A protein and the small-molecule ligand that binds it are described below.
Small molecule (SMILES): CC(=O)N[C@@H]1[C@@H](O)[C@H](O)[C@@H](CO)O[C@H]1O

Binding-site contacts:
Ligand atom C7 contacts residue ASN143 of chain 1.B at 3.7 Å.
Ligand atom C8 contacts residue ASN143 of chain 1.B at 3.9 Å.
Ligand atom C3 contacts residue ASN143 of chain 1.B at 3.9 Å.
Ligand atom C4 contacts residue ASN143 of chain 1.B at 4.3 Å.
Ligand atom O5 contacts residue ASN143 of chain 1.B at 2.4 Å (h-bond).
Ligand atom C8 contacts residue TYR142 of chain 1.B at 3.5 Å (hydrophobic).
Ligand atom N2 contacts residue ASN143 of chain 1.B at 2.6 Å (h-bond).
Ligand atom C2 contacts residue ASN143 of chain 1.B at 2.6 Å.
Ligand atom C5 contacts residue ASN143 of chain 1.B at 3.7 Å.
Ligand atom C1 contacts residue ASN143 of chain 1.B at 1.4 Å.

Sequence of chain 1.B:
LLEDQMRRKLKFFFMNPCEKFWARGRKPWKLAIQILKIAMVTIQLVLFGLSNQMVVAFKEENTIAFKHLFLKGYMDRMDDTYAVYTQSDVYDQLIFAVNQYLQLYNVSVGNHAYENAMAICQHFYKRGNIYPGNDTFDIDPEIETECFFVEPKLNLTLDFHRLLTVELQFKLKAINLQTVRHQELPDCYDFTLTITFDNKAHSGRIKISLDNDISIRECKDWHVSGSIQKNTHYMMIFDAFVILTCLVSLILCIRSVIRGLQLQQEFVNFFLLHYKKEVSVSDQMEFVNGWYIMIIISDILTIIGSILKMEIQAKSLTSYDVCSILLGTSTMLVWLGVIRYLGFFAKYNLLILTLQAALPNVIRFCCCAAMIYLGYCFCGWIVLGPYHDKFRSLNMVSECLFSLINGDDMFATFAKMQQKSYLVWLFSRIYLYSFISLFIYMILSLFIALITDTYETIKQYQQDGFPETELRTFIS